This small molecule binds to this protein.
Small molecule (SMILES): CC(=O)N[C@H]1[C@H](O[C@H]2[C@H](O)[C@@H](NC(C)=O)CO[C@@H]2CO)O[C@H](CO)[C@@H](O)[C@@H]1O

Binding-site contacts:
Ligand atom O5 contacts residue THR94 of chain 5.F at 3.8 Å.
Ligand atom C5 contacts residue ASN77 of chain 5.F at 3.7 Å.
Ligand atom C1 contacts residue NAG1 of chain 5.L at 3.4 Å.
Ligand atom O7 contacts residue ASN77 of chain 5.F at 2.3 Å (h-bond).
Ligand atom C5 contacts residue NAG1 of chain 5.L at 4.5 Å.
Ligand atom C2 contacts residue NAG1 of chain 5.L at 4.3 Å.
Ligand atom O6 contacts residue THR94 of chain 5.F at 4.0 Å.
Ligand atom C8 contacts residue ASN77 of chain 5.F at 4.1 Å.
Ligand atom C8 contacts residue NAG1 of chain 5.L at 4.3 Å.
Ligand atom O5 contacts residue ASN77 of chain 5.F at 2.4 Å (h-bond).
Ligand atom C1 contacts residue ASN77 of chain 5.F at 1.5 Å.
Ligand atom C2 contacts residue ASN77 of chain 5.F at 2.3 Å.
Ligand atom N2 contacts residue NAG1 of chain 5.L at 4.2 Å.
Ligand atom O5 contacts residue NAG1 of chain 5.L at 4.2 Å.
Ligand atom C7 contacts residue ASN77 of chain 5.F at 2.7 Å.
Ligand atom C4 contacts residue ASN77 of chain 5.F at 4.2 Å.
Ligand atom C3 contacts residue ASN77 of chain 5.F at 3.7 Å.
Ligand atom N2 contacts residue ASN77 of chain 5.F at 2.8 Å (h-bond).
Ligand atom C6 contacts residue THR94 of chain 5.F at 4.0 Å.
Ligand atom C7 contacts residue NAG1 of chain 5.L at 4.3 Å.

Sequence of chain 5.F:
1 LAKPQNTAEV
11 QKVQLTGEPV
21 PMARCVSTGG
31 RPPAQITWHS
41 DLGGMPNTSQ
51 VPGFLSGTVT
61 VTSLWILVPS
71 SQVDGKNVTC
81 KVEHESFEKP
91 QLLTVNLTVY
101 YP